Binding-site contacts:
Ligand atom C8 contacts residue GLU24 of chain 1.E at 3.8 Å.
Ligand atom O7 contacts residue GLU6 of chain 1.E at 3.2 Å (salt-bridge).
Ligand atom C5 contacts residue ASN25 of chain 1.E at 3.6 Å.
Ligand atom C8 contacts residue ASN25 of chain 1.E at 4.3 Å.
Ligand atom C3 contacts residue GLU24 of chain 1.E at 4.1 Å.
Ligand atom C7 contacts residue ASN25 of chain 1.E at 3.1 Å.
Ligand atom C7 contacts residue GLU6 of chain 1.E at 4.3 Å.
Ligand atom O7 contacts residue ASN25 of chain 1.E at 2.9 Å (h-bond).
Ligand atom C7 contacts residue GLU24 of chain 1.E at 4.0 Å.
Ligand atom N2 contacts residue GLU24 of chain 1.E at 3.2 Å (salt-bridge).
Ligand atom C2 contacts residue GLU24 of chain 1.E at 4.1 Å.
Ligand atom N2 contacts residue ASN25 of chain 1.E at 2.9 Å (h-bond).
Ligand atom C2 contacts residue ASN25 of chain 1.E at 2.5 Å.
Ligand atom C1 contacts residue ASN25 of chain 1.E at 1.4 Å.
Ligand atom C8 contacts residue HIS21 of chain 1.E at 3.8 Å.
Ligand atom C1 contacts residue GLU24 of chain 1.E at 4.2 Å.
Ligand atom C8 contacts residue GLU22 of chain 1.E at 3.7 Å.
Ligand atom O3 contacts residue GLU24 of chain 1.E at 4.3 Å.
Ligand atom C4 contacts residue ASN25 of chain 1.E at 4.2 Å.
Ligand atom C3 contacts residue ASN25 of chain 1.E at 3.7 Å.
Ligand atom C6 contacts residue GLU6 of chain 1.E at 4.1 Å.
Ligand atom O5 contacts residue ASN25 of chain 1.E at 4.4 Å.
Ligand atom O5 contacts residue ASN25 of chain 1.E at 2.3 Å (h-bond).

This protein binds this small molecule.
Small molecule (SMILES): CC(=O)N[C@H]1[C@H](O[C@H]2[C@H](O)[C@@H](NC(C)=O)CO[C@@H]2CO[C@@H]2O[C@@H](C)[C@@H](O)[C@@H](O)[C@@H]2O)O[C@H](CO)[C@@H](O)[C@@H]1O

Sequence of chain 1.E:
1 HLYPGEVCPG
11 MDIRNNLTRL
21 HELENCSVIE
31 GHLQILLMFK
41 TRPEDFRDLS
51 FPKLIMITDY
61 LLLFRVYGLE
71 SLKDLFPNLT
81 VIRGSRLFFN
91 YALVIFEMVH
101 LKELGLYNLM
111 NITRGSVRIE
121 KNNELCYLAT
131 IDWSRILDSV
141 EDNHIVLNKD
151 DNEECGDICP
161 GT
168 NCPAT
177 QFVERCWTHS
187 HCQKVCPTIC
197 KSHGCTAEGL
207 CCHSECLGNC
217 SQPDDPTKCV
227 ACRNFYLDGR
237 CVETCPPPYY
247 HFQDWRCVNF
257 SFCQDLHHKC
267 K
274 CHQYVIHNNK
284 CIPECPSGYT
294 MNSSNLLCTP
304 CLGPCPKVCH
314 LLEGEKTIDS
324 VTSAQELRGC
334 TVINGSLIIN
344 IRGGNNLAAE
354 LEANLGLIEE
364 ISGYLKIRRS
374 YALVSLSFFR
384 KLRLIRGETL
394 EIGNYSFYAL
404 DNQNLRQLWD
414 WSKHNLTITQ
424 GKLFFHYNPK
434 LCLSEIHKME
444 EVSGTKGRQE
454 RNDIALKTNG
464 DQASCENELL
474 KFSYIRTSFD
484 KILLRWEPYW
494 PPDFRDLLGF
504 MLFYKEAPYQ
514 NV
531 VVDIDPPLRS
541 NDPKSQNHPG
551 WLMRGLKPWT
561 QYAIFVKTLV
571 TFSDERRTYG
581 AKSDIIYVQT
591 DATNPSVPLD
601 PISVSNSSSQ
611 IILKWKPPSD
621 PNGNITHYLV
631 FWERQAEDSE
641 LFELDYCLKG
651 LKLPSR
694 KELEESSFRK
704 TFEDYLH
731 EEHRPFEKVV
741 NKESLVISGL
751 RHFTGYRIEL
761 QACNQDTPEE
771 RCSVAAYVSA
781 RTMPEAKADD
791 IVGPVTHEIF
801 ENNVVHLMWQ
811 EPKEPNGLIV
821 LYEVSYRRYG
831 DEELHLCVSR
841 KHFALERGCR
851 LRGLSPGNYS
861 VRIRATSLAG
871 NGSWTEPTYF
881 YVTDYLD